Sequence of chain 1.C:
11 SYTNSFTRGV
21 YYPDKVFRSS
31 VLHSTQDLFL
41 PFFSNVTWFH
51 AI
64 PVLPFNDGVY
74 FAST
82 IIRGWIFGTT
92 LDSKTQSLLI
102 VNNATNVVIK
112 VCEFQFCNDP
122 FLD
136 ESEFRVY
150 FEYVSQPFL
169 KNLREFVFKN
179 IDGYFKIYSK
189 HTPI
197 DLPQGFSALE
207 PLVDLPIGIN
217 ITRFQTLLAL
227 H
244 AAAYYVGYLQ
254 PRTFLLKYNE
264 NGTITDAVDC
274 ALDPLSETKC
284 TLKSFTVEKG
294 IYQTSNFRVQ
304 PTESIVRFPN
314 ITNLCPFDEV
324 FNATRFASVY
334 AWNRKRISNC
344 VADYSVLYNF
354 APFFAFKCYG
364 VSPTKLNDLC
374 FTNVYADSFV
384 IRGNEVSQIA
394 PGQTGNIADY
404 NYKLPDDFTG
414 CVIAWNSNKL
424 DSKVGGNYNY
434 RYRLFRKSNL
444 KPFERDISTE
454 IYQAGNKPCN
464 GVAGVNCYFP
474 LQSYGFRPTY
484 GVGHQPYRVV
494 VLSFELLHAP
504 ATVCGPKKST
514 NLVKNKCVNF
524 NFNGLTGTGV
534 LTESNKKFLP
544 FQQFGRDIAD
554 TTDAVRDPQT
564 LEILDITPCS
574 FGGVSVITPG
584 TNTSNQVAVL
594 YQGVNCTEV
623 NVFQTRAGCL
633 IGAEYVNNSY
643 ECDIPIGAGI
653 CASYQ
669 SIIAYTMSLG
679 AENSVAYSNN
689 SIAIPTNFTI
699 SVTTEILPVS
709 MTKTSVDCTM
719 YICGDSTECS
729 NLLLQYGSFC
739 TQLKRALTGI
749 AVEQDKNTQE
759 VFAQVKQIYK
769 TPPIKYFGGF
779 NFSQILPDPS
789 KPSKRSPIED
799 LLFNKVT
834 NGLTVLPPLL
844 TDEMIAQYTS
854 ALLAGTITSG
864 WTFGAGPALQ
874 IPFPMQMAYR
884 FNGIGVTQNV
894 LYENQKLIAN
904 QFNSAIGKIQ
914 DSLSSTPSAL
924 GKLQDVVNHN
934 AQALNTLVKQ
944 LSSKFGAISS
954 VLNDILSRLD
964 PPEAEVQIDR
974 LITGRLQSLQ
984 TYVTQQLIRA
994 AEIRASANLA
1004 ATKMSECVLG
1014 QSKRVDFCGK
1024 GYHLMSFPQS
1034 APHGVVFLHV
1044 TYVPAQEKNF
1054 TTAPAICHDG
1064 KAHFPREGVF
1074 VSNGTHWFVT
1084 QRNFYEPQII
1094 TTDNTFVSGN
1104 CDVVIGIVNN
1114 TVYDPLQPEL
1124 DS

Sequence of chain 1.A:
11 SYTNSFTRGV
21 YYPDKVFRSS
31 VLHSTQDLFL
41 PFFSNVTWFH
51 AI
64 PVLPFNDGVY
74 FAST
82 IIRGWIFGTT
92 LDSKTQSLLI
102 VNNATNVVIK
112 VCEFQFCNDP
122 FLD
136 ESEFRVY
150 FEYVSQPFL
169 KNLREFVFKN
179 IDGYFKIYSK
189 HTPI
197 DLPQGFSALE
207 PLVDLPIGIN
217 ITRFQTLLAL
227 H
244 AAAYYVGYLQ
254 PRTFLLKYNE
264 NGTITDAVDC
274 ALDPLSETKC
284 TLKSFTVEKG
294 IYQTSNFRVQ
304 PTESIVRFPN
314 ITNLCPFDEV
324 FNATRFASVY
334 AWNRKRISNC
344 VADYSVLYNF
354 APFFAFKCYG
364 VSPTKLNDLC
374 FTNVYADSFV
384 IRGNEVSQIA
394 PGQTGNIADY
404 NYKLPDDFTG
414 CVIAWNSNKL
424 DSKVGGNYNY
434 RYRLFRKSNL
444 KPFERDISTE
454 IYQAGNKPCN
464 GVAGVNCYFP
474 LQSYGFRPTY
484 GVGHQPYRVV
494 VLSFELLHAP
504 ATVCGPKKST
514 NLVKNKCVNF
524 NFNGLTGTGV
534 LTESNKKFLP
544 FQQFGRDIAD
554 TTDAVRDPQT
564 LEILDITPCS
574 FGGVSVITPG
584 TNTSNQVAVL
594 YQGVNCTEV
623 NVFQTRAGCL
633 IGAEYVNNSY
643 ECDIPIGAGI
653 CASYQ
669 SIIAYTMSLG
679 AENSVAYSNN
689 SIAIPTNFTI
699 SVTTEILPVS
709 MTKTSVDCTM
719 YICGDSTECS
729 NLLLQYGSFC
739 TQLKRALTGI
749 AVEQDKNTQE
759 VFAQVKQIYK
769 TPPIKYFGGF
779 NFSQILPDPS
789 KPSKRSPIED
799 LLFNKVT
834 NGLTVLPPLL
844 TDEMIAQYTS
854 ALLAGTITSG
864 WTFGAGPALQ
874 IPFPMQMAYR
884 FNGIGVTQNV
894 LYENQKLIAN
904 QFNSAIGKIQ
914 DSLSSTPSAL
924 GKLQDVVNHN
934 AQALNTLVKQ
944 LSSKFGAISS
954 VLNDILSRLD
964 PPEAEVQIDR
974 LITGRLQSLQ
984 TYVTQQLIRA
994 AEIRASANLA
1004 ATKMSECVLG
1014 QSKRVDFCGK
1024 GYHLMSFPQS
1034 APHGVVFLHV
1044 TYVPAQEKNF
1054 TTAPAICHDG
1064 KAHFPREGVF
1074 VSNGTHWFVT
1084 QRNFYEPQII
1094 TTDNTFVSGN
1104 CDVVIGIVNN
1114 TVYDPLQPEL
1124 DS

A protein and the small-molecule ligand that binds it are described below.
Small molecule (SMILES): CC(=O)N[C@@H]1[C@@H](O)[C@H](O)[C@@H](CO)O[C@H]1O

Binding-site contacts:
Ligand atom O7 contacts residue SER686 of chain 1.A at 4.1 Å.
Ligand atom C1 contacts residue ASN687 of chain 1.A at 1.4 Å.
Ligand atom C3 contacts residue ASN687 of chain 1.A at 3.8 Å.
Ligand atom C5 contacts residue ASN687 of chain 1.A at 3.7 Å.
Ligand atom C7 contacts residue ASN687 of chain 1.A at 3.5 Å.
Ligand atom O7 contacts residue ASN687 of chain 1.A at 4.0 Å.
Ligand atom C8 contacts residue ASN687 of chain 1.A at 3.7 Å.
Ligand atom O7 contacts residue ILE772 of chain 1.C at 3.6 Å.
Ligand atom O5 contacts residue ASN687 of chain 1.A at 2.4 Å (h-bond).
Ligand atom N2 contacts residue ASN687 of chain 1.A at 2.9 Å (h-bond).
Ligand atom C1 contacts residue TYR774 of chain 1.C at 4.3 Å (hydrophobic).
Ligand atom C4 contacts residue ASN687 of chain 1.A at 4.2 Å.
Ligand atom C7 contacts residue ILE772 of chain 1.C at 4.4 Å (hydrophobic).
Ligand atom C2 contacts residue ASN687 of chain 1.A at 2.5 Å.